Binding-site contacts:
Ligand atom C3 contacts residue ILE69 of chain 1.A at 3.8 Å (hydrophobic).
Ligand atom C4 contacts residue ASP103 of chain 1.A at 4.5 Å.
Ligand atom C2 contacts residue LEU41 of chain 1.A at 4.1 Å (hydrophobic).
Ligand atom N8 contacts residue GLN36 of chain 1.A at 3.5 Å (h-bond).
Ligand atom BR2 contacts residue GLN36 of chain 1.A at 1.6 Å.
Ligand atom C6 contacts residue GLN36 of chain 1.A at 3.3 Å.
Ligand atom BR1 contacts residue TYR39 of chain 1.A at 3.0 Å.
Ligand atom C2 contacts residue GLN36 of chain 1.A at 1.2 Å.
Ligand atom C6 contacts residue ASP103 of chain 1.A at 4.1 Å.
Ligand atom BR2 contacts residue VAL101 of chain 1.A at 4.4 Å.
Ligand atom C2 contacts residue ILE69 of chain 1.A at 4.5 Å (hydrophobic).
Ligand atom N8 contacts residue ASP103 of chain 1.A at 4.3 Å.
Ligand atom BR2 contacts residue ILE69 of chain 1.A at 4.5 Å.
Ligand atom BR1 contacts residue GLN40 of chain 1.A at 4.1 Å.
Ligand atom BR1 contacts residue LEU41 of chain 1.A at 4.1 Å.
Ligand atom C3 contacts residue ASP103 of chain 1.A at 4.5 Å.
Ligand atom C7 contacts residue LEU41 of chain 1.A at 4.3 Å (hydrophobic).
Ligand atom C7 contacts residue ASP103 of chain 1.A at 4.1 Å.
Ligand atom C7 contacts residue GLN36 of chain 1.A at 2.4 Å.
Ligand atom C1 contacts residue GLN36 of chain 1.A at 2.5 Å.
Ligand atom C3 contacts residue LEU41 of chain 1.A at 4.4 Å (hydrophobic).
Ligand atom C6 contacts residue LEU41 of chain 1.A at 4.1 Å (hydrophobic).
Ligand atom C4 contacts residue GLN36 of chain 1.A at 3.3 Å.
Ligand atom C4 contacts residue LEU41 of chain 1.A at 4.0 Å (hydrophobic).
Ligand atom C3 contacts residue GLN36 of chain 1.A at 1.1 Å.
Ligand atom N9 contacts residue ASP103 of chain 1.A at 4.4 Å.
Ligand atom C1 contacts residue LEU41 of chain 1.A at 3.9 Å (hydrophobic).
Ligand atom BR2 contacts residue LEU41 of chain 1.A at 4.3 Å.
Ligand atom BR1 contacts residue GLN36 of chain 1.A at 3.1 Å.
Ligand atom BR2 contacts residue VAL67 of chain 1.A at 3.9 Å.
Ligand atom N5 contacts residue GLN36 of chain 1.A at 4.4 Å.
Ligand atom N5 contacts residue ASP103 of chain 1.A at 4.3 Å.

Sequence of chain 1.A:
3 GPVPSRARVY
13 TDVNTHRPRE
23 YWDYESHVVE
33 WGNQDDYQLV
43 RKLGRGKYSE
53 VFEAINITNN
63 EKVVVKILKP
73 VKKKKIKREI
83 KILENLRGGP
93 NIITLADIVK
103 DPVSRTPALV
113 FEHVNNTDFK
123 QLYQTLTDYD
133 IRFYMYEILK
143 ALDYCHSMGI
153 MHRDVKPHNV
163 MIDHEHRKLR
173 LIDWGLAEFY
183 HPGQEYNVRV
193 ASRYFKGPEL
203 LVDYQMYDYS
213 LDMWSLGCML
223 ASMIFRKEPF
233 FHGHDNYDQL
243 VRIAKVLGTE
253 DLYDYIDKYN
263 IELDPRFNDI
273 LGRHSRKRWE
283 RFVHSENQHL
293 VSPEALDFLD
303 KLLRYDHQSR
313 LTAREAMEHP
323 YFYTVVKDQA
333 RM

The protein below binds the small molecule below.
Small molecule (SMILES): Brc1cc2nn[nH]c2cc1Br